Sequence of chain 1.D:
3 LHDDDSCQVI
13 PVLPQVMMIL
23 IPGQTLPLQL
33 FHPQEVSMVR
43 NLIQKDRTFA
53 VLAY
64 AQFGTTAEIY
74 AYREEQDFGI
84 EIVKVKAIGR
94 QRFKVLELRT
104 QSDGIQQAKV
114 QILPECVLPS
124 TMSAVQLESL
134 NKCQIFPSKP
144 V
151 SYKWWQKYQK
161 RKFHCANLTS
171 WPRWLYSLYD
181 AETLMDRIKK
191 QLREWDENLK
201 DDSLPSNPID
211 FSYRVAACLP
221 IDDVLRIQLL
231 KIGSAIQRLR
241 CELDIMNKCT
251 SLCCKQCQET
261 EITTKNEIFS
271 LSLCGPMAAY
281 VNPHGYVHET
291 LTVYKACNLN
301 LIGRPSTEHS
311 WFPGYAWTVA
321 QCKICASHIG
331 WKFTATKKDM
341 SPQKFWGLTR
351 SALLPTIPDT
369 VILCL

This protein binds this small molecule.
Small molecule (SMILES): O=C1CC[C@H](N2Cc3c(OCc4ccc(CN5CCOCC5)cc4)cccc3C2=O)C(=O)N1

Sequence of chain 1.F:
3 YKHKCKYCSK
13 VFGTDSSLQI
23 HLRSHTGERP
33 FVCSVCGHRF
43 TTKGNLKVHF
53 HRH

Binding-site contacts:
Ligand atom C2 contacts residue GLY39 of chain 1.F at 3.7 Å.
Ligand atom O2 contacts residue PRO283 of chain 1.D at 3.2 Å.
Ligand atom O2 contacts residue HIS309 of chain 1.D at 3.1 Å (h-bond).
Ligand atom C1 contacts residue GLY39 of chain 1.F at 3.6 Å.
Ligand atom C24 contacts residue LYS12 of chain 1.F at 3.6 Å.
Ligand atom C5 contacts residue PRO283 of chain 1.D at 3.5 Å (hydrophobic).
Ligand atom C14 contacts residue ARG41 of chain 1.F at 3.7 Å.
Ligand atom C5 contacts residue CYS38 of chain 1.F at 3.8 Å (hydrophobic).
Ligand atom O3 contacts residue TRP311 of chain 1.D at 2.9 Å (h-bond).
Ligand atom O1 contacts residue ASN282 of chain 1.D at 3.1 Å.
Ligand atom O1 contacts residue CYS38 of chain 1.F at 3.8 Å.
Ligand atom N2 contacts residue TRP311 of chain 1.D at 3.2 Å.
Ligand atom O1 contacts residue VAL37 of chain 1.F at 2.9 Å (h-bond).
Ligand atom O3 contacts residue PHE333 of chain 1.D at 3.1 Å.
Ligand atom C11 contacts residue TRP331 of chain 1.D at 3.6 Å (hydrophobic).
Ligand atom C6 contacts residue PRO283 of chain 1.D at 3.7 Å (hydrophobic).
Ligand atom C8 contacts residue PRO283 of chain 1.D at 3.7 Å (hydrophobic).
Ligand atom C8 contacts residue ASN282 of chain 1.D at 3.7 Å.
Ligand atom C17 contacts residue PRO283 of chain 1.D at 3.8 Å (hydrophobic).
Ligand atom C10 contacts residue TRP317 of chain 1.D at 3.5 Å (hydrophobic).
Ligand atom C7 contacts residue TRP317 of chain 1.D at 3.4 Å (hydrophobic).
Ligand atom C12 contacts residue TRP311 of chain 1.D at 3.5 Å (hydrophobic).
Ligand atom C5 contacts residue GLY39 of chain 1.F at 3.6 Å.
Ligand atom O4 contacts residue TRP317 of chain 1.D at 3.2 Å.
Ligand atom O2 contacts residue ASN282 of chain 1.D at 3.7 Å.
Ligand atom C13 contacts residue TRP311 of chain 1.D at 3.3 Å (hydrophobic).
Ligand atom O5 contacts residue LYS12 of chain 1.F at 3.0 Å.
Ligand atom C4 contacts residue ASN282 of chain 1.D at 3.4 Å.
Ligand atom O3 contacts residue SER310 of chain 1.D at 3.6 Å.
Ligand atom C1 contacts residue CYS35 of chain 1.F at 3.2 Å (hydrophobic).
Ligand atom C13 contacts residue HIS309 of chain 1.D at 3.3 Å.
Ligand atom C11 contacts residue TRP317 of chain 1.D at 3.6 Å (hydrophobic).
Ligand atom N2 contacts residue HIS309 of chain 1.D at 2.9 Å (h-bond).
Ligand atom C17 contacts residue GLU308 of chain 1.D at 3.6 Å.
Ligand atom C4 contacts residue CYS35 of chain 1.F at 3.5 Å (hydrophobic).
Ligand atom O2 contacts residue TRP311 of chain 1.D at 3.3 Å (h-bond).
Ligand atom C10 contacts residue TRP331 of chain 1.D at 3.4 Å (hydrophobic).
Ligand atom C23 contacts residue PRO283 of chain 1.D at 3.4 Å (hydrophobic).
Ligand atom C4 contacts residue GLY39 of chain 1.F at 3.3 Å.
Ligand atom O1 contacts residue TRP331 of chain 1.D at 3.7 Å.